Sequence of chain 1.H:
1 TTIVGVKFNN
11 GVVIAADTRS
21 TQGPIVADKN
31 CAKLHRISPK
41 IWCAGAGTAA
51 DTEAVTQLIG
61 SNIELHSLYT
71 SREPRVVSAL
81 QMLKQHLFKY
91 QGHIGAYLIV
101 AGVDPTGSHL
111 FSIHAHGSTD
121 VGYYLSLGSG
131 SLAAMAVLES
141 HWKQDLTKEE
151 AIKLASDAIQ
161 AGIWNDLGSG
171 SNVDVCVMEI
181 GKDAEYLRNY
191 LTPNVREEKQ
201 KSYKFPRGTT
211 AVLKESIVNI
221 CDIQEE

Binding-site contacts:
Ligand atom C3 contacts residue THR21 of chain 1.H at 3.9 Å.
Ligand atom C12 contacts residue THR52 of chain 1.H at 3.7 Å.
Ligand atom C8 contacts residue LYS33 of chain 1.H at 4.0 Å.
Ligand atom C14 contacts residue LYS33 of chain 1.H at 3.9 Å.
Ligand atom C13 contacts residue CYS31 of chain 1.H at 3.8 Å (hydrophobic).
Ligand atom C6 contacts residue THR21 of chain 1.H at 3.5 Å.
Ligand atom C4 contacts residue THR1 of chain 1.H at 2.8 Å.
Ligand atom C11 contacts residue ALA49 of chain 1.H at 3.5 Å (hydrophobic).
Ligand atom C2 contacts residue THR21 of chain 1.H at 3.6 Å.
Ligand atom N18 contacts residue GLY47 of chain 1.H at 2.8 Å (h-bond).
Ligand atom CL contacts residue SER129 of chain 1.H at 3.9 Å.
Ligand atom O17 contacts residue GLY47 of chain 1.H at 3.0 Å (h-bond).
Ligand atom C16 contacts residue THR1 of chain 1.H at 1.4 Å.
Ligand atom C13 contacts residue LYS33 of chain 1.H at 3.7 Å.
Ligand atom O15 contacts residue GLY47 of chain 1.H at 4.0 Å.
Ligand atom O20 contacts residue GLY47 of chain 1.H at 3.4 Å (h-bond).
Ligand atom C6 contacts residue ARG19 of chain 1.H at 4.0 Å.
Ligand atom C6 contacts residue THR1 of chain 1.H at 3.1 Å.
Ligand atom C11 contacts residue THR52 of chain 1.H at 3.9 Å.
Ligand atom O17 contacts residue ALA46 of chain 1.H at 3.4 Å.
Ligand atom O17 contacts residue THR1 of chain 1.H at 2.3 Å (h-bond).
Ligand atom O15 contacts residue SER20 of chain 1.H at 3.8 Å.
Ligand atom C9 contacts residue LYS33 of chain 1.H at 3.7 Å.
Ligand atom C21 contacts residue TYR33 of chain 1.Z at 3.2 Å (hydrophobic).
Ligand atom C10 contacts residue GLY47 of chain 1.H at 3.1 Å.
Ligand atom C9 contacts residue THR1 of chain 1.H at 3.4 Å.
Ligand atom O5 contacts residue THR1 of chain 1.H at 2.7 Å (h-bond).
Ligand atom C14 contacts residue SER20 of chain 1.H at 3.4 Å.
Ligand atom C8 contacts residue THR1 of chain 1.H at 3.1 Å.
Ligand atom C11 contacts residue GLY45 of chain 1.H at 3.8 Å.
Ligand atom C7 contacts residue GLY47 of chain 1.H at 4.0 Å.
Ligand atom C12 contacts residue ALA49 of chain 1.H at 3.5 Å (hydrophobic).
Ligand atom N18 contacts residue THR1 of chain 1.H at 3.6 Å.
Ligand atom C7 contacts residue THR1 of chain 1.H at 2.4 Å.
Ligand atom CL contacts residue TYR33 of chain 1.Z at 4.0 Å.
Ligand atom C6 contacts residue GLY168 of chain 1.H at 3.2 Å.
Ligand atom O5 contacts residue SER129 of chain 1.H at 3.9 Å.
Ligand atom C19 contacts residue GLY47 of chain 1.H at 3.5 Å.
Ligand atom C16 contacts residue LYS33 of chain 1.H at 4.0 Å.
Ligand atom C11 contacts residue GLY47 of chain 1.H at 3.5 Å.

Sequence of chain 1.Z:
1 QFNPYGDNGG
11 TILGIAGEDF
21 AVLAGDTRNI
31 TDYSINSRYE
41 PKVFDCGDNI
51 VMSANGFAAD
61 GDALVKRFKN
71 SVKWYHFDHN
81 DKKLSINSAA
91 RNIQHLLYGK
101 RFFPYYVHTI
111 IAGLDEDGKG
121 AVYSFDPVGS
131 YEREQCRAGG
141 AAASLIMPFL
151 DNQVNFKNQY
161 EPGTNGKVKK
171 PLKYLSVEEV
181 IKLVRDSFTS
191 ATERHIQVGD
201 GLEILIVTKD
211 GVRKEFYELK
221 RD

The small molecule below binds the protein below.
Small molecule (SMILES): C[C@]1(O)[C@@H](CCCCl)C(=O)N[C@]1(C=O)[C@@H](O)[C@@H]1C=CCCC1